Binding-site contacts:
Ligand atom O3 contacts residue GLU273 of chain 1.A at 2.6 Å (salt-bridge).
Ligand atom C4 contacts residue ASP100 of chain 1.A at 3.3 Å.
Ligand atom C4 contacts residue ARG171 of chain 1.A at 3.8 Å.
Ligand atom C3 contacts residue ASP41 of chain 1.A at 3.0 Å.
Ligand atom C4 contacts residue ASP41 of chain 1.A at 3.6 Å.
Ligand atom C3 contacts residue GLU386 of chain 1.A at 3.8 Å.
Ligand atom C5 contacts residue ILE124 of chain 1.A at 3.6 Å (hydrophobic).
Ligand atom O3 contacts residue GLU386 of chain 1.A at 3.2 Å (salt-bridge).
Ligand atom C4 contacts residue ILE124 of chain 1.A at 3.2 Å (hydrophobic).
Ligand atom O3 contacts residue GLU386 of chain 1.A at 2.7 Å (salt-bridge).
Ligand atom O1 contacts residue TRP379 of chain 1.A at 3.5 Å.
Ligand atom O4 contacts residue ILE124 of chain 1.A at 2.6 Å (h-bond).
Ligand atom C1 contacts residue ASP41 of chain 1.A at 2.8 Å.
Ligand atom O6 contacts residue LEU59 of chain 1.A at 3.2 Å.
Ligand atom C3 contacts residue GLU273 of chain 1.A at 3.6 Å.
Ligand atom C5 contacts residue LEU59 of chain 1.A at 3.8 Å (hydrophobic).
Ligand atom O1 contacts residue GLU273 of chain 1.A at 2.6 Å (salt-bridge).
Ligand atom C2 contacts residue GLU386 of chain 1.A at 3.2 Å.
Ligand atom O6 contacts residue LEU122 of chain 1.A at 3.3 Å.
Ligand atom C4 contacts residue GLU386 of chain 1.A at 3.8 Å.
Ligand atom O4 contacts residue PHE99 of chain 1.A at 3.6 Å.
Ligand atom O3 contacts residue TYR385 of chain 1.A at 3.2 Å (h-bond).
Ligand atom O4 contacts residue ASP100 of chain 1.A at 2.3 Å (salt-bridge).
Ligand atom C3 contacts residue ARG171 of chain 1.A at 3.8 Å.
Ligand atom C6 contacts residue ILE124 of chain 1.A at 3.1 Å (hydrophobic).
Ligand atom C2 contacts residue ASP41 of chain 1.A at 3.0 Å.
Ligand atom C2 contacts residue GLU273 of chain 1.A at 3.7 Å.
Ligand atom C3 contacts residue ASP100 of chain 1.A at 3.7 Å.
Ligand atom C3 contacts residue GLU386 of chain 1.A at 3.1 Å.
Ligand atom O4 contacts residue ARG171 of chain 1.A at 3.2 Å (salt-bridge).
Ligand atom O4 contacts residue HIS125 of chain 1.A at 3.7 Å.
Ligand atom O5 contacts residue ASP41 of chain 1.A at 3.1 Å (salt-bridge).
Ligand atom O2 contacts residue GLU386 of chain 1.A at 2.3 Å (salt-bridge).
Ligand atom C5 contacts residue ASP100 of chain 1.A at 3.4 Å.
Ligand atom C5 contacts residue ASP41 of chain 1.A at 3.1 Å.
Ligand atom C6 contacts residue LEU59 of chain 1.A at 3.7 Å (hydrophobic).
Ligand atom O3 contacts residue ARG171 of chain 1.A at 3.0 Å (salt-bridge).
Ligand atom C1 contacts residue GLU273 of chain 1.A at 3.6 Å.
Ligand atom O1 contacts residue ASP41 of chain 1.A at 3.1 Å (salt-bridge).
Ligand atom O3 contacts residue GLU299 of chain 1.A at 3.0 Å (salt-bridge).

Sequence of chain 1.A:
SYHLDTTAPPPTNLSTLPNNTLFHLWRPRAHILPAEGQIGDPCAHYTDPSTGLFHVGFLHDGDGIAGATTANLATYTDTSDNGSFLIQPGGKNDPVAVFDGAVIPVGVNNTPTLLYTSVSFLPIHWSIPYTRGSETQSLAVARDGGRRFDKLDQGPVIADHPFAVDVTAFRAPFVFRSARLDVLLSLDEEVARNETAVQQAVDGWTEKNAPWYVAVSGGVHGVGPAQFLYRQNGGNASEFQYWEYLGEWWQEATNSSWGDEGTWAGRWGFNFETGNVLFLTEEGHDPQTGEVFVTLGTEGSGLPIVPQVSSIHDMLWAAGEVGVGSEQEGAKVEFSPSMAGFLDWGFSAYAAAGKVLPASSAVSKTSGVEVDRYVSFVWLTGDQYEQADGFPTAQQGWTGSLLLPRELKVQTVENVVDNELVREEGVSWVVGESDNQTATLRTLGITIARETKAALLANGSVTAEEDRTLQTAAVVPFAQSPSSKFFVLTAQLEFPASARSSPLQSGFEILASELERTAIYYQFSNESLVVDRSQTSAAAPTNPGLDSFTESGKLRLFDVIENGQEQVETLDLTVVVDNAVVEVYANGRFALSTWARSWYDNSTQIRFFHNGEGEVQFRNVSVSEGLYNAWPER

This protein binds this small molecule.
Small molecule (SMILES): OC[C@H]1O[C@@](CO)(OC[C@@]2(OC[C@@]3(O[C@H]4O[C@H](CO)[C@@H](O)[C@H](O)[C@H]4O)O[C@H](CO)[C@@H](O)[C@@H]3O)O[C@H](CO)[C@@H](O)[C@@H]2O)[C@@H](O)[C@@H]1O